Binding-site contacts:
Ligand atom C2 contacts residue ASN676 of chain 1.G at 2.5 Å.
Ligand atom C4 contacts residue ASN676 of chain 1.G at 4.3 Å.
Ligand atom O7 contacts residue ASN676 of chain 1.G at 3.0 Å (h-bond).
Ligand atom O5 contacts residue ASN676 of chain 1.G at 2.4 Å (h-bond).
Ligand atom C8 contacts residue HIS674 of chain 1.G at 3.2 Å.
Ligand atom C8 contacts residue ASN676 of chain 1.G at 3.9 Å.
Ligand atom C3 contacts residue ASN676 of chain 1.G at 3.8 Å.
Ligand atom C7 contacts residue HIS674 of chain 1.G at 4.2 Å.
Ligand atom C7 contacts residue ASN676 of chain 1.G at 3.2 Å.
Ligand atom C1 contacts residue ASN676 of chain 1.G at 1.5 Å.
Ligand atom C5 contacts residue ASN676 of chain 1.G at 3.8 Å.
Ligand atom O7 contacts residue HIS674 of chain 1.G at 4.2 Å.
Ligand atom C8 contacts residue VAL675 of chain 1.G at 4.2 Å (hydrophobic).
Ligand atom N2 contacts residue ASN676 of chain 1.G at 2.9 Å (h-bond).

The small molecule below binds the protein below.
Small molecule (SMILES): CC(=O)N[C@@H]1[C@@H](O)[C@H](O)[C@@H](CO)O[C@H]1O

Sequence of chain 1.G:
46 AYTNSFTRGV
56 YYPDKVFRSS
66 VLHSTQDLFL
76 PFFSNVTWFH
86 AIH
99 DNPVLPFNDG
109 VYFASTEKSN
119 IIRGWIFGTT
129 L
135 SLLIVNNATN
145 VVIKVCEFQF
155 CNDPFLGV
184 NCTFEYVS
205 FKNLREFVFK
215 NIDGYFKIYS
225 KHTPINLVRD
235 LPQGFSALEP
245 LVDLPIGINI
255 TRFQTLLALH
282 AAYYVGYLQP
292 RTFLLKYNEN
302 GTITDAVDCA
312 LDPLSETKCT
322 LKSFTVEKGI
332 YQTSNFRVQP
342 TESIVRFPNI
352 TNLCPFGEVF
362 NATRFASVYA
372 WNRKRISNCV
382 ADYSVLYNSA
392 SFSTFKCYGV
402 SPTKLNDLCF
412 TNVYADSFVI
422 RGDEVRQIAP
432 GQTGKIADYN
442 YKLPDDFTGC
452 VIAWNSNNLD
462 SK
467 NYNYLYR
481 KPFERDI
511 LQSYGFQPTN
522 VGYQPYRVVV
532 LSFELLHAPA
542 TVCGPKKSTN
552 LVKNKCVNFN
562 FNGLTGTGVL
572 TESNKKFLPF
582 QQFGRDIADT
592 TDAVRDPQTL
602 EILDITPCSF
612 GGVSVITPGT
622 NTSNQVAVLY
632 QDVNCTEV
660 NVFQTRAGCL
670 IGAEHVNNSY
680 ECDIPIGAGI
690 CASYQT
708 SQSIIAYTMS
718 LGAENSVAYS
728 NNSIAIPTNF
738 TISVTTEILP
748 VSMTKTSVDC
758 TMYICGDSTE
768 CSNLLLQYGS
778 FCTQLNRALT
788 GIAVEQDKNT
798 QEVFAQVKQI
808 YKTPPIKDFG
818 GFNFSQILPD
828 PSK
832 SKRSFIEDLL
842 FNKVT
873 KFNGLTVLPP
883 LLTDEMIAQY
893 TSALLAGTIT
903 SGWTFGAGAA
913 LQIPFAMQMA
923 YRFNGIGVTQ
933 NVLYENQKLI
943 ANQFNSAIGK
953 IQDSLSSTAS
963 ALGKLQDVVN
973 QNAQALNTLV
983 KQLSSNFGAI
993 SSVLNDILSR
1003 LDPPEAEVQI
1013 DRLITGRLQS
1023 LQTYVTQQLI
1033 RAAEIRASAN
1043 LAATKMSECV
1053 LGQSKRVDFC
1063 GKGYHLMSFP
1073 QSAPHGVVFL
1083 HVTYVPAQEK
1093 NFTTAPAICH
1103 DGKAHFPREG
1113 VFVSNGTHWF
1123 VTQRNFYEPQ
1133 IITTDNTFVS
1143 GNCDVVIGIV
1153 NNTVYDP